Binding-site contacts:
Ligand atom O1 contacts residue THR68 of chain 1.A at 4.1 Å.
Ligand atom C5 contacts residue TYR75 of chain 1.A at 4.0 Å (hydrophobic).
Ligand atom C2 contacts residue ALA123 of chain 1.A at 3.6 Å (hydrophobic).
Ligand atom C4 contacts residue TRP182 of chain 1.A at 4.2 Å (hydrophobic).
Ligand atom O3 contacts residue ASP129 of chain 1.A at 2.4 Å (salt-bridge).
Ligand atom O4 contacts residue ASP129 of chain 1.A at 2.6 Å (salt-bridge).
Ligand atom C3 contacts residue TYR75 of chain 1.A at 4.2 Å (hydrophobic).
Ligand atom C6 contacts residue TYR75 of chain 1.A at 3.6 Å (hydrophobic).
Ligand atom C2 contacts residue GLN183 of chain 1.A at 3.8 Å.
Ligand atom O3 contacts residue ASP128 of chain 1.A at 3.8 Å.
Ligand atom O3 contacts residue GLY126 of chain 1.A at 3.9 Å.
Ligand atom O3 contacts residue GLN183 of chain 1.A at 3.4 Å (h-bond).
Ligand atom C4 contacts residue ASP129 of chain 1.A at 3.5 Å.
Ligand atom C2 contacts residue TRP182 of chain 1.A at 4.1 Å (hydrophobic).
Ligand atom O6 contacts residue ASP319 of chain 1.A at 2.6 Å (salt-bridge).
Ligand atom O1 contacts residue ALA123 of chain 1.A at 4.0 Å.
Ligand atom O4 contacts residue ASP319 of chain 1.A at 4.3 Å.
Ligand atom C3 contacts residue SER124 of chain 1.A at 3.8 Å.
Ligand atom C5 contacts residue ASP129 of chain 1.A at 4.3 Å.
Ligand atom C6 contacts residue ASP319 of chain 1.A at 3.0 Å.
Ligand atom C2 contacts residue SER124 of chain 1.A at 4.2 Å.
Ligand atom O5 contacts residue TYR75 of chain 1.A at 4.2 Å.
Ligand atom O2 contacts residue TYR75 of chain 1.A at 4.1 Å.
Ligand atom O3 contacts residue TRP182 of chain 1.A at 3.7 Å.
Ligand atom C4 contacts residue TYR75 of chain 1.A at 4.3 Å (hydrophobic).
Ligand atom C6 contacts residue TRP77 of chain 1.A at 4.0 Å (hydrophobic).
Ligand atom O6 contacts residue THR68 of chain 1.A at 4.3 Å.
Ligand atom O5 contacts residue THR68 of chain 1.A at 3.8 Å.
Ligand atom O4 contacts residue ASP128 of chain 1.A at 4.0 Å.
Ligand atom O2 contacts residue SER124 of chain 1.A at 3.5 Å.
Ligand atom O4 contacts residue TRP77 of chain 1.A at 3.7 Å.
Ligand atom C3 contacts residue ASP129 of chain 1.A at 3.5 Å.
Ligand atom C1 contacts residue SER124 of chain 1.A at 4.3 Å.
Ligand atom C5 contacts residue THR68 of chain 1.A at 4.0 Å.
Ligand atom C3 contacts residue GLN183 of chain 1.A at 4.2 Å.
Ligand atom C1 contacts residue THR68 of chain 1.A at 3.6 Å.
Ligand atom O2 contacts residue ALA123 of chain 1.A at 3.0 Å (h-bond).
Ligand atom O3 contacts residue SER124 of chain 1.A at 3.6 Å.
Ligand atom O4 contacts residue TYR75 of chain 1.A at 3.9 Å.
Ligand atom O2 contacts residue GLN183 of chain 1.A at 3.2 Å (h-bond).

A small-molecule ligand and the protein it binds are described below.
Small molecule (SMILES): OC[C@H]1O[C@@H](O[C@@H]2[C@@H](O)[C@H](O)O[C@H](CO)[C@H]2O)[C@H](O)[C@@H](O)[C@@H]1O

Sequence of chain 1.A:
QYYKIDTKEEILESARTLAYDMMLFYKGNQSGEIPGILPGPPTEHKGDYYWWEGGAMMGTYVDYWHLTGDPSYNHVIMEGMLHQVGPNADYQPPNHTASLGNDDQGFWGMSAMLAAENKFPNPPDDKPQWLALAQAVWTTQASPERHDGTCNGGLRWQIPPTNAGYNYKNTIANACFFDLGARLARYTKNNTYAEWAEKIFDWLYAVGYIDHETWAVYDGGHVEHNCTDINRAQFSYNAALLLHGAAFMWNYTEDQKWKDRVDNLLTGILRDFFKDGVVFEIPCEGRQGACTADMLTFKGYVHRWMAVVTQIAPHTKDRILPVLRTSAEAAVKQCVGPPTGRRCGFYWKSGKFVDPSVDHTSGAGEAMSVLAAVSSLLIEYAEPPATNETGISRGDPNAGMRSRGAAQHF